Binding-site contacts:
Ligand atom C32 contacts residue SER23 of chain 1.D at 3.8 Å.
Ligand atom O11 contacts residue ALA22 of chain 1.D at 4.4 Å.
Ligand atom C20 contacts residue JEF1 of chain 1.G at 3.6 Å.
Ligand atom C40 contacts residue SER23 of chain 1.D at 4.3 Å.
Ligand atom C36 contacts residue ALA22 of chain 1.D at 4.0 Å (hydrophobic).
Ligand atom C37 contacts residue ALA22 of chain 1.D at 3.6 Å (hydrophobic).
Ligand atom C37 contacts residue TYR19 of chain 1.D at 4.5 Å (hydrophobic).
Ligand atom C34 contacts residue TYR19 of chain 1.D at 4.2 Å (hydrophobic).
Ligand atom C36 contacts residue SER23 of chain 1.D at 4.2 Å.
Ligand atom C36 contacts residue TYR19 of chain 1.D at 3.6 Å (hydrophobic).
Ligand atom C32 contacts residue TYR19 of chain 1.D at 4.1 Å (hydrophobic).
Ligand atom C18 contacts residue JEF1 of chain 1.G at 3.0 Å.
Ligand atom C40 contacts residue JEF1 of chain 1.G at 4.5 Å.
Ligand atom O11 contacts residue SER23 of chain 1.D at 4.1 Å.
Ligand atom C33 contacts residue ASN26 of chain 1.D at 4.4 Å.
Ligand atom O contacts residue JEF1 of chain 1.G at 3.2 Å.
Ligand atom C contacts residue JEF1 of chain 1.G at 3.7 Å.
Ligand atom O11 contacts residue ASN26 of chain 1.D at 3.9 Å.

Sequence of chain 1.D:
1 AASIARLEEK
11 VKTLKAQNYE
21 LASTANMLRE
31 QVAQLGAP

A small-molecule ligand and the protein it binds are described below.
Small molecule (SMILES): COCCO[C@@H](C)CO[C@H](C)CO[C@H](C)COC(C)CO[C@@H](C)CO[C@@H](C)CO[C@H](C)CO[C@H](C)COC[C@H](C)N